The protein below binds the small molecule below.
Small molecule (SMILES): C[C@H](C[C@@H](C[C@H](C[C@@H](C[C@@H](CCN1CCCC1=O)N1CCCC1=O)N1CCCC1=O)N1CCCC1=O)N1CCCC1=O)N1CCCC1=O

Sequence of chain 7.A:
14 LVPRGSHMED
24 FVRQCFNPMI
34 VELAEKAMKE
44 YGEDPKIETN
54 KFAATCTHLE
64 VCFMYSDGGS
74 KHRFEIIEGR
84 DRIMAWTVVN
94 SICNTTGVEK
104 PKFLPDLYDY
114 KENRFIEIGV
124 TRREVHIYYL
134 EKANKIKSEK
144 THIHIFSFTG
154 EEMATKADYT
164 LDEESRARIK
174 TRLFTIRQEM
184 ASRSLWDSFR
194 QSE

Binding-site contacts:
Ligand atom C05 contacts residue PHE66 of chain 7.A at 4.4 Å (hydrophobic).
Ligand atom O02 contacts residue MET32 of chain 7.A at 4.3 Å.
Ligand atom C36 contacts residue GLU81 of chain 7.A at 4.1 Å.
Ligand atom C26 contacts residue PHE66 of chain 7.A at 4.1 Å (hydrophobic).
Ligand atom C33 contacts residue ILE79 of chain 7.A at 4.4 Å (hydrophobic).
Ligand atom C35 contacts residue GLU81 of chain 7.A at 3.9 Å.
Ligand atom O02 contacts residue ASN30 of chain 7.A at 4.2 Å.
Ligand atom O03 contacts residue PHE66 of chain 7.A at 4.1 Å.
Ligand atom C26 contacts residue ILE33 of chain 7.A at 4.4 Å (hydrophobic).
Ligand atom C36 contacts residue ARG83 of chain 7.A at 4.1 Å.
Ligand atom O07 contacts residue MET32 of chain 7.A at 4.5 Å.
Ligand atom C04 contacts residue PHE66 of chain 7.A at 3.8 Å (hydrophobic).
Ligand atom C36 contacts residue ILE79 of chain 7.A at 4.3 Å (hydrophobic).
Ligand atom C29 contacts residue PHE66 of chain 7.A at 4.1 Å (hydrophobic).
Ligand atom C28 contacts residue PHE66 of chain 7.A at 4.2 Å (hydrophobic).
Ligand atom C27 contacts residue ILE33 of chain 7.A at 4.1 Å (hydrophobic).
Ligand atom C37 contacts residue ILE79 of chain 7.A at 4.2 Å (hydrophobic).
Ligand atom O06 contacts residue ILE79 of chain 7.A at 3.9 Å.
Ligand atom O06 contacts residue ARG83 of chain 7.A at 4.0 Å.
Ligand atom N04 contacts residue PHE66 of chain 7.A at 4.3 Å.
Ligand atom C01 contacts residue MET32 of chain 7.A at 4.4 Å (hydrophobic).
Ligand atom C02 contacts residue MET32 of chain 7.A at 3.5 Å (hydrophobic).
Ligand atom C27 contacts residue ASN30 of chain 7.A at 3.6 Å.
Ligand atom C35 contacts residue PHE66 of chain 7.A at 3.6 Å (hydrophobic).
Ligand atom C34 contacts residue PHE66 of chain 7.A at 3.5 Å (hydrophobic).
Ligand atom C34 contacts residue LEU36 of chain 7.A at 4.2 Å (hydrophobic).
Ligand atom C36 contacts residue GLY82 of chain 7.A at 3.8 Å.
Ligand atom C26 contacts residue ASN30 of chain 7.A at 3.7 Å.
Ligand atom C27 contacts residue PHE66 of chain 7.A at 4.1 Å (hydrophobic).
Ligand atom C35 contacts residue LEU36 of chain 7.A at 4.2 Å (hydrophobic).
Ligand atom C07 contacts residue ILE79 of chain 7.A at 4.0 Å (hydrophobic).
Ligand atom N06 contacts residue PHE66 of chain 7.A at 4.4 Å.
Ligand atom C11 contacts residue MET32 of chain 7.A at 4.0 Å (hydrophobic).
Ligand atom C04 contacts residue MET32 of chain 7.A at 4.3 Å (hydrophobic).
Ligand atom N06 contacts residue ILE79 of chain 7.A at 4.2 Å.
Ligand atom C35 contacts residue GLY82 of chain 7.A at 3.4 Å.